Sequence of chain 1.B:
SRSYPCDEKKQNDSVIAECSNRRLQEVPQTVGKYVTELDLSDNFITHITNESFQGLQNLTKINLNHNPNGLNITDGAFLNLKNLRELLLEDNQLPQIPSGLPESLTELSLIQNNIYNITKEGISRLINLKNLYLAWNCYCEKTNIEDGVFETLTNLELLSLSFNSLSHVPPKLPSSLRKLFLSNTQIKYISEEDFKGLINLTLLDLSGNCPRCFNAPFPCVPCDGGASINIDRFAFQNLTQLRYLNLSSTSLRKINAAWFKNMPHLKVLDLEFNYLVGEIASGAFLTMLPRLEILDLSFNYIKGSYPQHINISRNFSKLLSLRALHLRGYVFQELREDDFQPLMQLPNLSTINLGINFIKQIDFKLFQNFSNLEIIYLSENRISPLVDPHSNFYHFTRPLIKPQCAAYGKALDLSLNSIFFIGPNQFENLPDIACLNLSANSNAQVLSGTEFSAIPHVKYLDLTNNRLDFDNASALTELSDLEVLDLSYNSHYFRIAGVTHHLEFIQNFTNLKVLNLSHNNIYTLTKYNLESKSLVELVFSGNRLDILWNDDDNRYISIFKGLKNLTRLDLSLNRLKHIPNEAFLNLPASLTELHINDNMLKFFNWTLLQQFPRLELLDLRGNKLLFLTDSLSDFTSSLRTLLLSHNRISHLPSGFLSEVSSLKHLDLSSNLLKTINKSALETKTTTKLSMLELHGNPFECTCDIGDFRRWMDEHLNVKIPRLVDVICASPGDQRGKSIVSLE

This protein binds this small molecule.
Small molecule (SMILES): CC(=O)N[C@H]1[C@H](O[C@H]2[C@H](O)[C@@H](NC(C)=O)CO[C@@H]2CO)O[C@H](CO)[C@@H](O[C@@H]2O[C@H](CO[C@H]3O[C@H](CO)[C@@H](O)[C@H](O)[C@@H]3O)[C@@H](O)[C@H](O[C@H]3O[C@H](CO)[C@@H](O)[C@H](O)[C@@H]3O)[C@@H]2O)[C@@H]1O

Binding-site contacts:
Ligand atom C8 contacts residue VAL562 of chain 1.B at 4.2 Å (hydrophobic).
Ligand atom O5 contacts residue GLN452 of chain 1.B at 3.5 Å (h-bond).
Ligand atom O6 contacts residue GLU586 of chain 1.B at 2.6 Å (salt-bridge).
Ligand atom O6 contacts residue VAL588 of chain 1.B at 3.6 Å.
Ligand atom C4 contacts residue ASN564 of chain 1.B at 4.2 Å.
Ligand atom C6 contacts residue GLN452 of chain 1.B at 3.9 Å.
Ligand atom C8 contacts residue ASP534 of chain 1.B at 4.2 Å.
Ligand atom C1 contacts residue ASP534 of chain 1.B at 3.5 Å.
Ligand atom O5 contacts residue VAL588 of chain 1.B at 3.6 Å.
Ligand atom C5 contacts residue VAL562 of chain 1.B at 4.2 Å (hydrophobic).
Ligand atom C7 contacts residue SER536 of chain 1.B at 3.6 Å.
Ligand atom C6 contacts residue VAL562 of chain 1.B at 3.6 Å (hydrophobic).
Ligand atom C6 contacts residue GLU586 of chain 1.B at 3.3 Å.
Ligand atom C7 contacts residue GLN452 of chain 1.B at 4.2 Å.
Ligand atom C2 contacts residue ASP534 of chain 1.B at 4.0 Å.
Ligand atom C6 contacts residue VAL588 of chain 1.B at 4.0 Å (hydrophobic).
Ligand atom C1 contacts residue SER536 of chain 1.B at 4.2 Å.
Ligand atom C4 contacts residue GLN452 of chain 1.B at 3.8 Å.
Ligand atom C3 contacts residue ASN564 of chain 1.B at 3.8 Å.
Ligand atom N2 contacts residue ASN564 of chain 1.B at 2.9 Å (h-bond).
Ligand atom O7 contacts residue ASN564 of chain 1.B at 3.9 Å.
Ligand atom O7 contacts residue GLN452 of chain 1.B at 3.5 Å.
Ligand atom C8 contacts residue VAL532 of chain 1.B at 3.8 Å (hydrophobic).
Ligand atom C1 contacts residue GLN452 of chain 1.B at 4.2 Å.
Ligand atom C8 contacts residue SER536 of chain 1.B at 3.6 Å.
Ligand atom N2 contacts residue ASP534 of chain 1.B at 3.3 Å (salt-bridge).
Ligand atom O5 contacts residue ASN564 of chain 1.B at 2.3 Å (h-bond).
Ligand atom O6 contacts residue ARG617 of chain 1.B at 4.1 Å.
Ligand atom C3 contacts residue ASP534 of chain 1.B at 4.0 Å.
Ligand atom C2 contacts residue GLN452 of chain 1.B at 3.9 Å.
Ligand atom C1 contacts residue ASN564 of chain 1.B at 1.4 Å.
Ligand atom O7 contacts residue SER536 of chain 1.B at 4.1 Å.
Ligand atom N2 contacts residue SER536 of chain 1.B at 3.7 Å.
Ligand atom C7 contacts residue ASN564 of chain 1.B at 3.6 Å.
Ligand atom O7 contacts residue TYR508 of chain 1.B at 3.4 Å (h-bond).
Ligand atom C5 contacts residue GLN452 of chain 1.B at 4.0 Å.
Ligand atom O3 contacts residue GLN452 of chain 1.B at 2.9 Å (h-bond).
Ligand atom C2 contacts residue ASN564 of chain 1.B at 2.4 Å.
Ligand atom C3 contacts residue GLN452 of chain 1.B at 3.7 Å.
Ligand atom C5 contacts residue ASN564 of chain 1.B at 3.6 Å.